Sequence of chain 3.A:
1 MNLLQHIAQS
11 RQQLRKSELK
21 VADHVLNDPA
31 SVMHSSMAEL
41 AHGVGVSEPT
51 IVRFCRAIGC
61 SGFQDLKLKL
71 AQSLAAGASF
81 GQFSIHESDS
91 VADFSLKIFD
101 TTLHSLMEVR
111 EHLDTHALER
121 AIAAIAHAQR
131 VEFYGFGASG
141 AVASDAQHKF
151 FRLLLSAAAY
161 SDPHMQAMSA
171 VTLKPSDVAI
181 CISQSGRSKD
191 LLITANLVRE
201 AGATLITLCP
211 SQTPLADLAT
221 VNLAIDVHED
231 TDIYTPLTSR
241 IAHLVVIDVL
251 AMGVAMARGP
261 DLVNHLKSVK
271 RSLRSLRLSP

Sequence of chain 4.A:
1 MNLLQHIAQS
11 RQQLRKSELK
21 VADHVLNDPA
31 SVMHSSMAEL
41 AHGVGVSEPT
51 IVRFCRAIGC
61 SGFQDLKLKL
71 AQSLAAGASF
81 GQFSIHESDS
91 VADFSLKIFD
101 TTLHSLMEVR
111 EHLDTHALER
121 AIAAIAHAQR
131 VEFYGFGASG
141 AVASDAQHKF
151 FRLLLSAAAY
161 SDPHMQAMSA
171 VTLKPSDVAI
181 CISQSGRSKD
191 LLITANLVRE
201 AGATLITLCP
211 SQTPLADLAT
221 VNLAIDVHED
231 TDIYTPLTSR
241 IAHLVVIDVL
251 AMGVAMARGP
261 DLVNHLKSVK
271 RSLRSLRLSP

Sequence of chain 2.A:
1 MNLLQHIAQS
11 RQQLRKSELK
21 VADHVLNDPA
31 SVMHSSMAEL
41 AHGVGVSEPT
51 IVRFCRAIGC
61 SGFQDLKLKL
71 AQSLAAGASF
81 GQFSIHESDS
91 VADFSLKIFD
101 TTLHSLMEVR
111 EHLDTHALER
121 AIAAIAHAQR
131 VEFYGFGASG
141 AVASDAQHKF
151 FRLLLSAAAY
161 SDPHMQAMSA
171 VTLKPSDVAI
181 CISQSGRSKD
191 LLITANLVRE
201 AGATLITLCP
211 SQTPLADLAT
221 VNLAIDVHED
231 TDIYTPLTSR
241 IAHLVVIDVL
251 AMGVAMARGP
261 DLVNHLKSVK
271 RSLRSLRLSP

The small molecule below binds the protein below.
Small molecule (SMILES): O=C(O)C(=O)C[C@@H](O)[C@H](O)COP(=O)(O)O

Binding-site contacts:
Ligand atom OAD contacts residue GLY137 of chain 3.A at 3.6 Å.
Ligand atom OAK contacts residue ARG277 of chain 4.A at 3.5 Å (salt-bridge).
Ligand atom CAL contacts residue MET168 of chain 2.A at 3.5 Å (hydrophobic).
Ligand atom OAE contacts residue ARG277 of chain 4.A at 3.1 Å (salt-bridge).
Ligand atom OAC contacts residue GLN184 of chain 3.A at 3.3 Å (h-bond).
Ligand atom CAL contacts residue LYS270 of chain 4.A at 3.3 Å.
Ligand atom CAI contacts residue PHE136 of chain 3.A at 3.1 Å (hydrophobic).
Ligand atom OXT contacts residue LYS270 of chain 4.A at 2.8 Å (salt-bridge).
Ligand atom OAF contacts residue ARG152 of chain 4.A at 2.8 Å (salt-bridge).
Ligand atom OAA contacts residue HIS148 of chain 4.A at 2.7 Å (h-bond).
Ligand atom CAM contacts residue PRO236 of chain 3.A at 3.8 Å (hydrophobic).
Ligand atom OAA contacts residue MET168 of chain 2.A at 3.4 Å (h-bond).
Ligand atom OXT contacts residue ARG277 of chain 4.A at 3.2 Å (salt-bridge).
Ligand atom OXT contacts residue THR231 of chain 3.A at 3.7 Å.
Ligand atom CAI contacts residue HIS164 of chain 2.A at 3.8 Å.
Ligand atom CAL contacts residue ARG152 of chain 4.A at 3.5 Å.
Ligand atom CAM contacts residue LYS270 of chain 4.A at 3.5 Å.
Ligand atom OAF contacts residue LYS270 of chain 4.A at 2.5 Å (salt-bridge).
Ligand atom OAD contacts residue PHE136 of chain 3.A at 3.6 Å.
Ligand atom CAN contacts residue ARG277 of chain 4.A at 3.7 Å.
Ligand atom OAH contacts residue GLN184 of chain 3.A at 3.0 Å (h-bond).
Ligand atom PAP contacts residue GLN184 of chain 3.A at 3.7 Å.
Ligand atom CAM contacts residue LEU273 of chain 4.A at 3.8 Å (hydrophobic).
Ligand atom OXT contacts residue PRO236 of chain 3.A at 3.6 Å.
Ligand atom PAP contacts residue SER188 of chain 3.A at 3.5 Å.
Ligand atom OAC contacts residue SER185 of chain 3.A at 2.7 Å (h-bond).
Ligand atom OAE contacts residue HIS164 of chain 2.A at 2.7 Å.
Ligand atom CAL contacts residue PRO236 of chain 3.A at 3.5 Å (hydrophobic).
Ligand atom OAH contacts residue SER139 of chain 3.A at 2.7 Å (h-bond).
Ligand atom OAC contacts residue SER183 of chain 3.A at 3.3 Å (h-bond).
Ligand atom OAK contacts residue SER188 of chain 3.A at 3.4 Å (h-bond).
Ligand atom OAH contacts residue SER183 of chain 3.A at 3.4 Å.
Ligand atom PAP contacts residue SER183 of chain 3.A at 3.4 Å.
Ligand atom CAO contacts residue ARG277 of chain 4.A at 2.9 Å.
Ligand atom OAG contacts residue SER183 of chain 3.A at 2.7 Å (h-bond).
Ligand atom OAG contacts residue SER188 of chain 3.A at 2.5 Å (h-bond).
Ligand atom OAF contacts residue PRO236 of chain 3.A at 3.6 Å.
Ligand atom OAA contacts residue ARG152 of chain 4.A at 2.7 Å (salt-bridge).
Ligand atom CAN contacts residue PHE136 of chain 3.A at 3.8 Å (hydrophobic).
Ligand atom OAD contacts residue ALA138 of chain 3.A at 2.9 Å (h-bond).